Binding-site contacts:
Ligand atom OBO contacts residue SER60 of chain 1.C at 2.5 Å (h-bond).
Ligand atom NCL contacts residue ASN103 of chain 1.H at 3.2 Å (h-bond).
Ligand atom OBJ contacts residue TYR61 of chain 1.C at 3.1 Å.
Ligand atom CBI contacts residue ARG18 of chain 1.C at 3.6 Å.
Ligand atom CBI contacts residue TYR61 of chain 1.C at 3.6 Å (hydrophobic).
Ligand atom CBP contacts residue HIS59 of chain 1.C at 3.4 Å.
Ligand atom CAD contacts residue HIS59 of chain 1.C at 3.3 Å.
Ligand atom CBQ contacts residue HIS59 of chain 1.C at 3.3 Å.
Ligand atom OCI contacts residue LEU57 of chain 1.H at 3.6 Å.
Ligand atom CBM contacts residue TYR47 of chain 1.C at 3.5 Å (hydrophobic).
Ligand atom CAP contacts residue ASN103 of chain 1.H at 3.4 Å.
Ligand atom CLAK contacts residue GLU108 of chain 1.H at 3.5 Å.
Ligand atom SCQ contacts residue PRO45 of chain 1.H at 3.5 Å (h-bond).
Ligand atom CCC contacts residue PRO48 of chain 1.C at 3.0 Å (hydrophobic).
Ligand atom CBN contacts residue TRP66 of chain 1.C at 3.4 Å (hydrophobic).
Ligand atom CAD contacts residue LEU55 of chain 1.H at 3.6 Å (hydrophobic).
Ligand atom C contacts residue TYR61 of chain 1.C at 3.6 Å (hydrophobic).
Ligand atom OBJ contacts residue HIS64 of chain 1.C at 3.1 Å.
Ligand atom OBO contacts residue HIS64 of chain 1.C at 2.8 Å (h-bond).
Ligand atom CBE contacts residue TYR61 of chain 1.C at 3.4 Å (hydrophobic).
Ligand atom CBM contacts residue TRP37 of chain 1.C at 3.5 Å (hydrophobic).
Ligand atom CAH contacts residue VAL109 of chain 1.H at 3.4 Å (hydrophobic).
Ligand atom NBS contacts residue HIS59 of chain 1.C at 2.9 Å (h-bond).
Ligand atom NBL contacts residue TYR47 of chain 1.C at 3.6 Å.
Ligand atom CBP contacts residue TRP66 of chain 1.C at 3.4 Å (hydrophobic).
Ligand atom NCK contacts residue ASN103 of chain 1.H at 2.9 Å (h-bond).
Ligand atom CBR contacts residue HIS59 of chain 1.C at 3.6 Å.
Ligand atom CCA contacts residue ARG56 of chain 1.C at 3.2 Å.
Ligand atom CG1 contacts residue TRP37 of chain 1.C at 3.6 Å (hydrophobic).
Ligand atom NCB contacts residue PRO48 of chain 1.C at 3.6 Å.
Ligand atom CBZ contacts residue ARG56 of chain 1.C at 3.5 Å.
Ligand atom CG2 contacts residue TYR47 of chain 1.C at 3.1 Å (hydrophobic).
Ligand atom CBN contacts residue SER60 of chain 1.C at 3.6 Å.
Ligand atom O contacts residue TYR61 of chain 1.C at 3.4 Å.
Ligand atom CCE contacts residue ILE58 of chain 1.C at 3.6 Å (hydrophobic).
Ligand atom CBR contacts residue TYR47 of chain 1.C at 3.5 Å (hydrophobic).
Ligand atom SCD contacts residue ILE58 of chain 1.C at 3.6 Å.
Ligand atom OCG contacts residue TYR47 of chain 1.C at 2.6 Å (h-bond).
Ligand atom CBH contacts residue ASN16 of chain 1.C at 3.6 Å.
Ligand atom NCB contacts residue ARG56 of chain 1.C at 3.4 Å (salt-bridge).

This small molecule binds to this protein.
Small molecule (SMILES): Cc1ncsc1-c1ccc(CNC(=O)[C@@H]2C[C@@H](O)CN2C(=O)[C@@H](NC(=O)C2(F)CC2)C(C)(C)SCCCCCCNC(=O)C[C@@H]2N=C(c3ccc(Cl)cc3)c3c(sc(C)c3C)-n3c(C)nnc32)cc1

Sequence of chain 1.H:
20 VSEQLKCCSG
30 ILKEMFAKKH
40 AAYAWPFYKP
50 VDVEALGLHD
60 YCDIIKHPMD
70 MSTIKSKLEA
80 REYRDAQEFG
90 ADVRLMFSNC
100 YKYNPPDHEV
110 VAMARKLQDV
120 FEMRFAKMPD

Sequence of chain 1.C:
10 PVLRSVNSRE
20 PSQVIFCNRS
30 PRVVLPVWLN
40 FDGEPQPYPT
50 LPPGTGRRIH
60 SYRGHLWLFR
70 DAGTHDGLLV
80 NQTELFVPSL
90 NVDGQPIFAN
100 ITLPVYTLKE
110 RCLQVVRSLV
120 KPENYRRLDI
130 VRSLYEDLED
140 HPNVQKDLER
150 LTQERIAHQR